A small-molecule ligand and the protein it binds are described below.
Small molecule (SMILES): CC(=O)N[C@@H]1[C@@H](O)[C@H](O)[C@@H](CO)O[C@H]1O

Sequence of chain 2.A:
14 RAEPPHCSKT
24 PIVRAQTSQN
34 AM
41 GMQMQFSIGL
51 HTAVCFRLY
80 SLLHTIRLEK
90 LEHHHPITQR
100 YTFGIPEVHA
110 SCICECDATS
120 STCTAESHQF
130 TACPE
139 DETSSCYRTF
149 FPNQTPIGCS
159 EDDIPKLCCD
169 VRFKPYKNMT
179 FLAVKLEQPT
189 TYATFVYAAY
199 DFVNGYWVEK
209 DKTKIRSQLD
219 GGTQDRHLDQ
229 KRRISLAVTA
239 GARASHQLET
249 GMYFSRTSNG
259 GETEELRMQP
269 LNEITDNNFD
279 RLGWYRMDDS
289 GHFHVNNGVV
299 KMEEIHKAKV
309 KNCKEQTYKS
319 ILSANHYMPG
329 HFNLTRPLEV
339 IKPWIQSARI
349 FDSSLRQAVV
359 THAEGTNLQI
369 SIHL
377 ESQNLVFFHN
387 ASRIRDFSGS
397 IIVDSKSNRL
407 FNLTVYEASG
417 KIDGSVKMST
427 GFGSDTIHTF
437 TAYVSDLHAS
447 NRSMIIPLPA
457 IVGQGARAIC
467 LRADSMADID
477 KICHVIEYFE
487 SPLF

Binding-site contacts:
Ligand atom N2 contacts residue ASN176 of chain 2.A at 2.9 Å (h-bond).
Ligand atom O3 contacts residue THR141 of chain 2.A at 4.1 Å.
Ligand atom O5 contacts residue ASN176 of chain 2.A at 2.4 Å (h-bond).
Ligand atom C7 contacts residue ASN176 of chain 2.A at 3.9 Å.
Ligand atom C1 contacts residue ASN176 of chain 2.A at 1.4 Å.
Ligand atom C2 contacts residue ASN176 of chain 2.A at 2.5 Å.
Ligand atom O7 contacts residue THR141 of chain 2.A at 3.7 Å.
Ligand atom C4 contacts residue ASN176 of chain 2.A at 4.2 Å.
Ligand atom C5 contacts residue ASN176 of chain 2.A at 3.6 Å.
Ligand atom C3 contacts residue ASN176 of chain 2.A at 3.8 Å.